Sequence of chain 58.C:
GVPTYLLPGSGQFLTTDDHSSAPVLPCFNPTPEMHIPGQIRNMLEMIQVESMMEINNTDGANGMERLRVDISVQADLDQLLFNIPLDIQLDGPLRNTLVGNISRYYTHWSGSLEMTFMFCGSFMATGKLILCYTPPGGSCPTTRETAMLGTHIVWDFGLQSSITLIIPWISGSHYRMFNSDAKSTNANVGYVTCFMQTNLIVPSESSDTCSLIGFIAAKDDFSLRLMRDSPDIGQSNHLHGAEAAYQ

A small-molecule ligand and the protein it binds are described below.
Small molecule (SMILES): CC(=O)N[C@@H]1[C@@H](O)[C@H](O[C@@H]2O[C@H](CO[C@]3(C(=O)O)C[C@H](O)[C@@H](NC(C)=O)[C@H]([C@H](O)[C@H](O)CO)O3)[C@H](O)[C@H](O)[C@H]2O)[C@@H](CO)O[C@H]1O

Sequence of chain 58.A:
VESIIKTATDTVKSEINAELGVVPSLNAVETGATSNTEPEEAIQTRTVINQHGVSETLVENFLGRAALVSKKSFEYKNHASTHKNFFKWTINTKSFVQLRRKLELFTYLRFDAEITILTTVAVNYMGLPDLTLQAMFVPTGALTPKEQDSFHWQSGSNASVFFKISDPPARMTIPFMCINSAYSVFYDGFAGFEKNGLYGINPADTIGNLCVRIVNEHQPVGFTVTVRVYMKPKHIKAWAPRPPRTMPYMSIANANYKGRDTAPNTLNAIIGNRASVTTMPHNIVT

Binding-site contacts:
Ligand atom C3 contacts residue ASP232 of chain 58.C at 4.1 Å.
Ligand atom O4 contacts residue ASN275 of chain 58.A at 3.0 Å (h-bond).
Ligand atom O7 contacts residue SER180 of chain 58.C at 3.7 Å.
Ligand atom C4 contacts residue PRO231 of chain 58.C at 3.4 Å (hydrophobic).
Ligand atom C11 contacts residue PRO231 of chain 58.C at 4.0 Å (hydrophobic).
Ligand atom O3 contacts residue GLY282 of chain 58.A at 3.4 Å.
Ligand atom C4 contacts residue PRO274 of chain 58.A at 4.0 Å (hydrophobic).
Ligand atom C3 contacts residue ARG104 of chain 58.C at 3.9 Å.
Ligand atom C11 contacts residue ASP232 of chain 58.C at 3.8 Å.
Ligand atom O6 contacts residue PRO274 of chain 58.A at 3.7 Å.
Ligand atom C4 contacts residue ASP91 of chain 58.C at 3.3 Å.
Ligand atom C3 contacts residue PRO274 of chain 58.A at 3.8 Å (hydrophobic).
Ligand atom C1 contacts residue ARG104 of chain 58.C at 3.7 Å.
Ligand atom O3 contacts residue ASP91 of chain 58.C at 4.0 Å.
Ligand atom C10 contacts residue PRO231 of chain 58.C at 3.9 Å (hydrophobic).
Ligand atom C4 contacts residue ASP232 of chain 58.C at 3.5 Å.
Ligand atom O10 contacts residue ARG270 of chain 58.A at 4.0 Å.
Ligand atom C10 contacts residue ASN275 of chain 58.A at 3.2 Å.
Ligand atom C5 contacts residue ASN275 of chain 58.A at 3.5 Å.
Ligand atom O1B contacts residue ARG104 of chain 58.C at 2.8 Å (salt-bridge).
Ligand atom O10 contacts residue ASN275 of chain 58.A at 2.9 Å (h-bond).
Ligand atom O4 contacts residue PRO231 of chain 58.C at 3.8 Å.
Ligand atom C3 contacts residue ARG95 of chain 58.C at 3.9 Å.
Ligand atom C4 contacts residue ASN275 of chain 58.A at 3.8 Å.
Ligand atom O4 contacts residue ASP91 of chain 58.C at 2.8 Å (salt-bridge).
Ligand atom O7 contacts residue PRO274 of chain 58.A at 3.4 Å.
Ligand atom O4 contacts residue ARG95 of chain 58.C at 3.6 Å.
Ligand atom C4 contacts residue ARG104 of chain 58.C at 4.0 Å.
Ligand atom C5 contacts residue PRO231 of chain 58.C at 3.6 Å (hydrophobic).
Ligand atom C5 contacts residue PRO274 of chain 58.A at 3.9 Å (hydrophobic).
Ligand atom C11 contacts residue GLY234 of chain 58.C at 3.9 Å.
Ligand atom C6 contacts residue PRO231 of chain 58.C at 4.0 Å (hydrophobic).
Ligand atom O6 contacts residue ASP91 of chain 58.C at 3.3 Å.
Ligand atom O3 contacts residue PRO274 of chain 58.A at 3.9 Å.
Ligand atom N5 contacts residue ASN275 of chain 58.A at 3.5 Å (h-bond).
Ligand atom C6 contacts residue ASP91 of chain 58.C at 3.9 Å.
Ligand atom O4 contacts residue ASP232 of chain 58.C at 2.8 Å (salt-bridge).
Ligand atom N5 contacts residue PRO231 of chain 58.C at 2.9 Å (h-bond).
Ligand atom C11 contacts residue ILE233 of chain 58.C at 3.8 Å (hydrophobic).
Ligand atom C3 contacts residue PRO274 of chain 58.A at 4.1 Å (hydrophobic).